A protein and the small-molecule ligand that binds it are described below.
Small molecule (SMILES): CC(=O)N[C@H]1[C@H](O[C@H]2[C@H](O)[C@@H](NC(C)=O)CO[C@@H]2CO)O[C@H](CO)[C@@H](O)[C@@H]1O

Binding-site contacts:
Ligand atom C3 contacts residue ARG181 of chain 1.D at 4.0 Å.
Ligand atom C2 contacts residue ARG181 of chain 1.D at 4.0 Å.
Ligand atom C5 contacts residue ASN175 of chain 1.D at 3.7 Å.
Ligand atom O5 contacts residue ASN175 of chain 1.D at 2.4 Å (h-bond).
Ligand atom C7 contacts residue VAL180 of chain 1.D at 3.8 Å (hydrophobic).
Ligand atom O7 contacts residue ARG181 of chain 1.D at 3.8 Å.
Ligand atom C4 contacts residue VAL180 of chain 1.D at 4.5 Å (hydrophobic).
Ligand atom C7 contacts residue THR164 of chain 1.D at 4.5 Å.
Ligand atom C8 contacts residue SER182 of chain 1.D at 3.6 Å.
Ligand atom C2 contacts residue ASN175 of chain 1.D at 2.5 Å.
Ligand atom C2 contacts residue VAL180 of chain 1.D at 3.5 Å (hydrophobic).
Ligand atom C3 contacts residue VAL180 of chain 1.D at 3.6 Å (hydrophobic).
Ligand atom C5 contacts residue ARG181 of chain 1.D at 3.9 Å.
Ligand atom C5 contacts residue GLY178 of chain 1.D at 3.6 Å.
Ligand atom N2 contacts residue VAL180 of chain 1.D at 3.1 Å (h-bond).
Ligand atom C8 contacts residue PHE169 of chain 1.D at 4.3 Å (hydrophobic).
Ligand atom C7 contacts residue ASN175 of chain 1.D at 4.3 Å.
Ligand atom C8 contacts residue VAL180 of chain 1.D at 3.6 Å (hydrophobic).
Ligand atom C4 contacts residue ARG181 of chain 1.D at 3.9 Å.
Ligand atom O4 contacts residue ARG181 of chain 1.D at 3.3 Å (salt-bridge).
Ligand atom N2 contacts residue ARG181 of chain 1.D at 3.0 Å (salt-bridge).
Ligand atom C1 contacts residue ASN175 of chain 1.D at 1.5 Å.
Ligand atom O5 contacts residue GLY178 of chain 1.D at 4.0 Å.
Ligand atom C1 contacts residue VAL180 of chain 1.D at 3.3 Å (hydrophobic).
Ligand atom C8 contacts residue ARG181 of chain 1.D at 3.3 Å.
Ligand atom C3 contacts residue ASN175 of chain 1.D at 3.8 Å.
Ligand atom C5 contacts residue VAL180 of chain 1.D at 4.2 Å (hydrophobic).
Ligand atom N2 contacts residue THR164 of chain 1.D at 4.2 Å.
Ligand atom C6 contacts residue GLY178 of chain 1.D at 3.6 Å.
Ligand atom C6 contacts residue ARG181 of chain 1.D at 4.4 Å.
Ligand atom C1 contacts residue ARG181 of chain 1.D at 4.4 Å.
Ligand atom N2 contacts residue ASN175 of chain 1.D at 3.1 Å (h-bond).
Ligand atom C4 contacts residue ASN175 of chain 1.D at 4.3 Å.
Ligand atom O5 contacts residue VAL180 of chain 1.D at 4.2 Å.
Ligand atom C7 contacts residue ARG181 of chain 1.D at 3.2 Å.

Sequence of chain 1.D:
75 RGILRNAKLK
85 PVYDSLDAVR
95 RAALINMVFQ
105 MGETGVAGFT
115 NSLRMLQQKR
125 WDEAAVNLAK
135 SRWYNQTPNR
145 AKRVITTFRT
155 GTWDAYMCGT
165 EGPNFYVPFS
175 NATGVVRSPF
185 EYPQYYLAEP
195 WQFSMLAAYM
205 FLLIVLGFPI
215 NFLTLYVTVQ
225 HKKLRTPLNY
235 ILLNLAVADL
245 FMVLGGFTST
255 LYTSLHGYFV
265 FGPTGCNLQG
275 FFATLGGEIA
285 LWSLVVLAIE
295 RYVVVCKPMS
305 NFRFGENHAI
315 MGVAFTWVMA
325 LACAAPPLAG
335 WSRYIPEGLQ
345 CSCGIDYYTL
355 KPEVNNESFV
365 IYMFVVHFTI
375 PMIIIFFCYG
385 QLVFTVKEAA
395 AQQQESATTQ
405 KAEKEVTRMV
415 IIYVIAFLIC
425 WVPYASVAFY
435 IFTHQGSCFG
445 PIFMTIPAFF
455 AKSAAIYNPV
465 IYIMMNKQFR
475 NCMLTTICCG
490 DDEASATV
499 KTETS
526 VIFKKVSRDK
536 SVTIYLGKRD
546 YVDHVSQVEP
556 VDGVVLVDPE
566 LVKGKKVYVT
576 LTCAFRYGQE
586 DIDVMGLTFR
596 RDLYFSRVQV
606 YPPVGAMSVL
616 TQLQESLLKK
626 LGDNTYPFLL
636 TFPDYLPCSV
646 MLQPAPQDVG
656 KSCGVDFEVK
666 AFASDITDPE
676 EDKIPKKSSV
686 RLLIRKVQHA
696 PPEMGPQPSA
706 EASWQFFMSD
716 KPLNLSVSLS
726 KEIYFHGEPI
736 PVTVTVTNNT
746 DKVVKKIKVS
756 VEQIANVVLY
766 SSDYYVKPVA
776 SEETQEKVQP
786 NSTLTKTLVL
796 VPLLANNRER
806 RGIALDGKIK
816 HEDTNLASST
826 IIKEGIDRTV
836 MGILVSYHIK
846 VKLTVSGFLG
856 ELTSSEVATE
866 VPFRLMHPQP